Sequence of chain 2.D:
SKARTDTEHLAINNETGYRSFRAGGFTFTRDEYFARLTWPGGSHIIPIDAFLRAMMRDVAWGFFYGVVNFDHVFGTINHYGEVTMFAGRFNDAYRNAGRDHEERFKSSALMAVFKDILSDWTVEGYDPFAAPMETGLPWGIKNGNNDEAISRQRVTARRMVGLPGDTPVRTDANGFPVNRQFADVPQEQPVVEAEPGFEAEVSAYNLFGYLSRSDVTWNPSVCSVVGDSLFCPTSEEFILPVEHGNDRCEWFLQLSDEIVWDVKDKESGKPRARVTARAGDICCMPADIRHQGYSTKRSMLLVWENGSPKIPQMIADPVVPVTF

The small molecule below binds the protein below.
Small molecule (SMILES): O=[N+]([O-])c1ccc(O)cc1

Binding-site contacts:
Ligand atom C6 contacts residue TRP275 of chain 2.D at 3.9 Å (hydrophobic).
Ligand atom C5 contacts residue VAL317 of chain 2.D at 3.8 Å (hydrophobic).
Ligand atom OH contacts residue THR248 of chain 2.D at 3.5 Å.
Ligand atom O3 contacts residue HIS258 of chain 2.D at 2.8 Å (h-bond).
Ligand atom C4 contacts residue TRP232 of chain 2.D at 3.9 Å (hydrophobic).
Ligand atom C4 contacts residue PRO234 of chain 2.D at 3.5 Å (hydrophobic).
Ligand atom C2 contacts residue TRP75 of chain 2.D at 3.6 Å (hydrophobic).
Ligand atom C4 contacts residue LEU254 of chain 2.D at 3.9 Å (hydrophobic).
Ligand atom C1 contacts residue FE1 of chain 2.K at 3.7 Å.
Ligand atom C2 contacts residue LEU254 of chain 2.D at 3.7 Å (hydrophobic).
Ligand atom N1 contacts residue HIS305 of chain 2.D at 3.5 Å (h-bond).
Ligand atom N1 contacts residue PHE266 of chain 2.D at 4.1 Å.
Ligand atom O3 contacts residue PHE78 of chain 2.D at 3.3 Å.
Ligand atom OH contacts residue TRP232 of chain 2.D at 3.1 Å.
Ligand atom O2 contacts residue FE1 of chain 2.K at 2.5 Å.
Ligand atom O2 contacts residue LEU254 of chain 2.D at 3.4 Å.
Ligand atom O2 contacts residue GLU264 of chain 2.D at 3.8 Å.
Ligand atom C6 contacts residue PHE266 of chain 2.D at 3.8 Å (hydrophobic).
Ligand atom N1 contacts residue PHE78 of chain 2.D at 4.0 Å.
Ligand atom N1 contacts residue GLU264 of chain 2.D at 3.4 Å (salt-bridge).
Ligand atom N1 contacts residue FE1 of chain 2.K at 2.4 Å.
Ligand atom C6 contacts residue VAL317 of chain 2.D at 4.1 Å (hydrophobic).
Ligand atom C5 contacts residue LEU315 of chain 2.D at 4.1 Å (hydrophobic).
Ligand atom O2 contacts residue HIS305 of chain 2.D at 2.7 Å (h-bond).
Ligand atom O3 contacts residue FE1 of chain 2.K at 1.8 Å.
Ligand atom C1 contacts residue LEU254 of chain 2.D at 4.1 Å (hydrophobic).
Ligand atom C5 contacts residue GLU250 of chain 2.D at 3.4 Å.
Ligand atom OH contacts residue ASN233 of chain 2.D at 3.5 Å (h-bond).
Ligand atom N1 contacts residue HIS258 of chain 2.D at 3.6 Å.
Ligand atom C3 contacts residue PRO234 of chain 2.D at 3.4 Å (hydrophobic).
Ligand atom OH contacts residue GLU250 of chain 2.D at 2.8 Å (salt-bridge).
Ligand atom O2 contacts residue HIS258 of chain 2.D at 3.2 Å.
Ligand atom OH contacts residue PRO234 of chain 2.D at 3.4 Å.
Ligand atom O3 contacts residue GLU264 of chain 2.D at 2.5 Å (salt-bridge).
Ligand atom C4 contacts residue GLU250 of chain 2.D at 3.5 Å.
Ligand atom C5 contacts residue TRP232 of chain 2.D at 4.0 Å (hydrophobic).
Ligand atom C3 contacts residue TRP75 of chain 2.D at 3.6 Å (hydrophobic).
Ligand atom C3 contacts residue LEU254 of chain 2.D at 3.5 Å (hydrophobic).
Ligand atom C2 contacts residue PHE78 of chain 2.D at 3.9 Å (hydrophobic).
Ligand atom O3 contacts residue HIS305 of chain 2.D at 3.6 Å (h-bond).